This protein binds this small molecule.
Small molecule (SMILES): N[C@@H](CCC(=O)O)C(=O)O

Binding-site contacts:
Ligand atom CD contacts residue NAP1 of chain 1.L at 3.0 Å.
Ligand atom OXT contacts residue NAP1 of chain 1.L at 3.2 Å.
Ligand atom CB contacts residue NAP1 of chain 1.L at 4.4 Å.
Ligand atom N contacts residue NAP1 of chain 1.L at 3.1 Å.
Ligand atom OE1 contacts residue NAP1 of chain 1.L at 2.6 Å (h-bond).
Ligand atom O contacts residue NAP1 of chain 1.L at 3.5 Å.
Ligand atom CG contacts residue NAP1 of chain 1.L at 3.2 Å.
Ligand atom CA contacts residue NAP1 of chain 1.L at 4.0 Å.
Ligand atom C contacts residue NAP1 of chain 1.L at 3.3 Å.
Ligand atom OE2 contacts residue NAP1 of chain 1.L at 3.0 Å (h-bond).